This small molecule binds to this protein.
Small molecule (SMILES): Nc1noc2ccc(C(F)(F)F)cc12

Sequence of chain 1.A:
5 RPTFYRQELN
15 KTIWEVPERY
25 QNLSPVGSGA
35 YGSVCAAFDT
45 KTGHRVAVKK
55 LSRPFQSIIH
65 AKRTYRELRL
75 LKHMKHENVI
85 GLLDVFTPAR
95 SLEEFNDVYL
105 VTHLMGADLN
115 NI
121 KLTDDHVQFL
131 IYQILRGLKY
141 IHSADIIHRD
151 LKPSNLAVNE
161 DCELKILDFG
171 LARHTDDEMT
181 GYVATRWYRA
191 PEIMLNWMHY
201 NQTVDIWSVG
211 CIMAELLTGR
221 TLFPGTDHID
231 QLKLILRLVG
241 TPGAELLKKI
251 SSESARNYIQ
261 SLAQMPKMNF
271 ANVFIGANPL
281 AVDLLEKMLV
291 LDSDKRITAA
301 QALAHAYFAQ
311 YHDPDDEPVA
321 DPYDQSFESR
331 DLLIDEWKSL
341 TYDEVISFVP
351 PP

Binding-site contacts:
Ligand atom N1 contacts residue LEU167 of chain 1.A at 4.2 Å.
Ligand atom F3 contacts residue THR106 of chain 1.A at 4.2 Å.
Ligand atom F3 contacts residue LYS53 of chain 1.A at 3.3 Å.
Ligand atom C2 contacts residue THR106 of chain 1.A at 4.0 Å.
Ligand atom F2 contacts residue TYR35 of chain 1.A at 4.1 Å.
Ligand atom C5 contacts residue TYR35 of chain 1.A at 4.5 Å (hydrophobic).
Ligand atom C8 contacts residue ASP168 of chain 1.A at 4.3 Å.
Ligand atom C7 contacts residue THR106 of chain 1.A at 4.1 Å.
Ligand atom O1 contacts residue LEU167 of chain 1.A at 3.9 Å.
Ligand atom N1 contacts residue ILE84 of chain 1.A at 4.4 Å.
Ligand atom C4 contacts residue ASP168 of chain 1.A at 4.2 Å.
Ligand atom N2 contacts residue LEU75 of chain 1.A at 3.9 Å.
Ligand atom O1 contacts residue ASP168 of chain 1.A at 2.9 Å (salt-bridge).
Ligand atom F1 contacts residue ALA51 of chain 1.A at 3.7 Å.
Ligand atom F2 contacts residue VAL38 of chain 1.A at 3.5 Å.
Ligand atom C8 contacts residue LEU75 of chain 1.A at 4.1 Å (hydrophobic).
Ligand atom C4 contacts residue TYR35 of chain 1.A at 3.9 Å (hydrophobic).
Ligand atom N2 contacts residue GLU71 of chain 1.A at 3.0 Å (salt-bridge).
Ligand atom C2 contacts residue TYR35 of chain 1.A at 4.4 Å (hydrophobic).
Ligand atom C7 contacts residue LYS53 of chain 1.A at 4.0 Å.
Ligand atom C8 contacts residue GLU71 of chain 1.A at 3.9 Å.
Ligand atom N1 contacts residue PHE169 of chain 1.A at 3.0 Å (h-bond).
Ligand atom N1 contacts residue ASP168 of chain 1.A at 3.0 Å (salt-bridge).
Ligand atom N1 contacts residue LEU75 of chain 1.A at 4.5 Å.
Ligand atom F2 contacts residue LYS53 of chain 1.A at 3.4 Å.
Ligand atom F1 contacts residue THR106 of chain 1.A at 3.0 Å.
Ligand atom N2 contacts residue PHE169 of chain 1.A at 2.7 Å (h-bond).
Ligand atom C3 contacts residue TYR35 of chain 1.A at 4.1 Å (hydrophobic).
Ligand atom C1 contacts residue THR106 of chain 1.A at 4.3 Å.
Ligand atom C6 contacts residue LEU75 of chain 1.A at 4.4 Å (hydrophobic).
Ligand atom C6 contacts residue GLU71 of chain 1.A at 3.9 Å.
Ligand atom C5 contacts residue GLU71 of chain 1.A at 4.2 Å.
Ligand atom F1 contacts residue LYS53 of chain 1.A at 4.4 Å.
Ligand atom F3 contacts residue LEU104 of chain 1.A at 3.9 Å.
Ligand atom O1 contacts residue ILE84 of chain 1.A at 4.2 Å.
Ligand atom O1 contacts residue PHE169 of chain 1.A at 4.1 Å.
Ligand atom O1 contacts residue TYR35 of chain 1.A at 4.1 Å.
Ligand atom C3 contacts residue ILE84 of chain 1.A at 4.4 Å (hydrophobic).
Ligand atom C8 contacts residue PHE169 of chain 1.A at 3.7 Å (hydrophobic).
Ligand atom N2 contacts residue LEU171 of chain 1.A at 3.8 Å.